The protein below binds the small molecule below.
Small molecule (SMILES): CC(C)(C)OC(=O)N[C@H](CS[C@@H](Cc1cccc2ccccc12)C(=O)/N=C/Cc1cccnc1)Cc1cccc2ccccc12

Sequence of chain 1.A:
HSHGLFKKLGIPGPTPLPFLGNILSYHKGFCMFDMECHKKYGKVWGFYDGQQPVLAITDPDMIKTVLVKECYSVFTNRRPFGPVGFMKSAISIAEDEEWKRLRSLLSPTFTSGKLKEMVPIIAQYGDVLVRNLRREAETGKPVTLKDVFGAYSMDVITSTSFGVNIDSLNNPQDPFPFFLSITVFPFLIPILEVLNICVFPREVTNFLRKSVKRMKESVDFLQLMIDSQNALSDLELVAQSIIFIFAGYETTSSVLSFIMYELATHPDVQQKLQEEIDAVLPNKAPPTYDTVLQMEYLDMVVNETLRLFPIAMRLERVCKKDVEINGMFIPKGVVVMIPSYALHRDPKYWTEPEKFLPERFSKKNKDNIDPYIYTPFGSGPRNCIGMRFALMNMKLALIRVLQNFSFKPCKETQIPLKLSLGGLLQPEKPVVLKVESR

Binding-site contacts:
Ligand atom C03 contacts residue ARG86 of chain 1.A at 3.4 Å.
Ligand atom C30 contacts residue THR289 of chain 1.A at 3.9 Å.
Ligand atom C41 contacts residue HEM1 of chain 1.C at 3.7 Å.
Ligand atom C24 contacts residue SER99 of chain 1.A at 3.2 Å.
Ligand atom O07 contacts residue ARG85 of chain 1.A at 3.4 Å.
Ligand atom C30 contacts residue PHE284 of chain 1.A at 3.9 Å (hydrophobic).
Ligand atom C04 contacts residue PHE88 of chain 1.A at 3.4 Å (hydrophobic).
Ligand atom O05 contacts residue PHE88 of chain 1.A at 4.0 Å.
Ligand atom C06 contacts residue ARG86 of chain 1.A at 3.9 Å.
Ligand atom C22 contacts residue PHE221 of chain 1.A at 3.4 Å (hydrophobic).
Ligand atom C27 contacts residue SER99 of chain 1.A at 4.0 Å.
Ligand atom C39 contacts residue HEM1 of chain 1.C at 3.9 Å.
Ligand atom C39 contacts residue ARG85 of chain 1.A at 3.6 Å.
Ligand atom C32 contacts residue THR289 of chain 1.A at 3.9 Å.
Ligand atom O25 contacts residue SER99 of chain 1.A at 2.6 Å (h-bond).
Ligand atom O05 contacts residue ARG86 of chain 1.A at 3.5 Å (salt-bridge).
Ligand atom C18 contacts residue PHE284 of chain 1.A at 3.3 Å (hydrophobic).
Ligand atom C34 contacts residue ALA285 of chain 1.A at 3.5 Å (hydrophobic).
Ligand atom C10 contacts residue SER99 of chain 1.A at 4.0 Å.
Ligand atom C40 contacts residue HEM1 of chain 1.C at 3.1 Å.
Ligand atom C34 contacts residue HEM1 of chain 1.C at 3.0 Å.
Ligand atom C28 contacts residue PHE284 of chain 1.A at 3.4 Å (hydrophobic).
Ligand atom C15 contacts residue PHE284 of chain 1.A at 3.9 Å (hydrophobic).
Ligand atom C23 contacts residue PHE221 of chain 1.A at 3.5 Å (hydrophobic).
Ligand atom N33 contacts residue THR289 of chain 1.A at 4.0 Å.
Ligand atom N26 contacts residue SER99 of chain 1.A at 3.9 Å.
Ligand atom C17 contacts residue PHE284 of chain 1.A at 3.8 Å (hydrophobic).
Ligand atom C20 contacts residue PHE284 of chain 1.A at 3.6 Å (hydrophobic).
Ligand atom C03 contacts residue GLU354 of chain 1.A at 3.1 Å.
Ligand atom C28 contacts residue ALA285 of chain 1.A at 3.4 Å (hydrophobic).
Ligand atom C19 contacts residue PHE284 of chain 1.A at 3.2 Å (hydrophobic).
Ligand atom C31 contacts residue THR289 of chain 1.A at 3.9 Å.
Ligand atom C32 contacts residue ILE349 of chain 1.A at 3.9 Å (hydrophobic).
Ligand atom O07 contacts residue ARG86 of chain 1.A at 3.7 Å.
Ligand atom C29 contacts residue ALA285 of chain 1.A at 3.7 Å (hydrophobic).
Ligand atom S11 contacts residue ILE100 of chain 1.A at 3.4 Å.
Ligand atom S11 contacts residue PHE88 of chain 1.A at 3.7 Å.
Ligand atom C29 contacts residue THR289 of chain 1.A at 4.0 Å.
Ligand atom N33 contacts residue HEM1 of chain 1.C at 2.3 Å.
Ligand atom C32 contacts residue HEM1 of chain 1.C at 3.1 Å.